The protein below binds the small molecule below.
Small molecule (SMILES): Nc1c(Br)c(C(=O)O)c(Br)c(C(=O)O)c1Br

Binding-site contacts:
Ligand atom BR1 contacts residue SER247 of chain 1.A at 3.2 Å.
Ligand atom BR1 contacts residue THR244 of chain 1.A at 3.0 Å.
Ligand atom BR1 contacts residue ALA246 of chain 1.A at 4.2 Å.
Ligand atom O8 contacts residue SER247 of chain 1.A at 4.4 Å.
Ligand atom C10 contacts residue THR244 of chain 1.A at 3.9 Å.
Ligand atom O11 contacts residue THR244 of chain 1.A at 3.6 Å.
Ligand atom O12 contacts residue THR244 of chain 1.A at 3.7 Å.
Ligand atom O8 contacts residue ALA246 of chain 1.A at 3.9 Å.

Sequence of chain 1.A:
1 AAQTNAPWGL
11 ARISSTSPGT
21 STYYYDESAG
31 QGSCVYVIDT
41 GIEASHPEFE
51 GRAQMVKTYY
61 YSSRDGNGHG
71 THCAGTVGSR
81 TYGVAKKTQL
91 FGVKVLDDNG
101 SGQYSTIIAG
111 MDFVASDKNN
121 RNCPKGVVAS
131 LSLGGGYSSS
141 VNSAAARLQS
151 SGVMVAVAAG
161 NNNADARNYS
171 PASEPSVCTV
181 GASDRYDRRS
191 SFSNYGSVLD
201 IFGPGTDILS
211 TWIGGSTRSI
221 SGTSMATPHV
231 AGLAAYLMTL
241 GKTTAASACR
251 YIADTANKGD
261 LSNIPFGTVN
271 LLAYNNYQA